The protein below binds the small molecule below.
Small molecule (SMILES): CC(=O)N[C@@H]1[C@@H](O)[C@H](O)[C@@H](CO)O[C@H]1O

Binding-site contacts:
Ligand atom C1 contacts residue GLN565 of chain 1.C at 4.0 Å.
Ligand atom C5 contacts residue GLN565 of chain 1.C at 3.3 Å.
Ligand atom N2 contacts residue ASN568 of chain 1.C at 3.0 Å (h-bond).
Ligand atom C3 contacts residue ASN568 of chain 1.C at 3.8 Å.
Ligand atom C6 contacts residue GLN565 of chain 1.C at 3.8 Å.
Ligand atom C4 contacts residue GLN565 of chain 1.C at 4.2 Å.
Ligand atom O6 contacts residue GLN565 of chain 1.C at 4.0 Å.
Ligand atom C4 contacts residue ASN568 of chain 1.C at 4.2 Å.
Ligand atom C5 contacts residue ASN568 of chain 1.C at 3.7 Å.
Ligand atom O6 contacts residue LYS656 of chain 1.B at 3.9 Å.
Ligand atom O7 contacts residue ASN568 of chain 1.C at 2.8 Å (h-bond).
Ligand atom C1 contacts residue ASN568 of chain 1.C at 1.4 Å.
Ligand atom O7 contacts residue BMA3 of chain 1.O at 4.0 Å.
Ligand atom C3 contacts residue GLN565 of chain 1.C at 4.5 Å.
Ligand atom C7 contacts residue ASN568 of chain 1.C at 3.2 Å.
Ligand atom C2 contacts residue ASN568 of chain 1.C at 2.4 Å.
Ligand atom O4 contacts residue GLN565 of chain 1.C at 4.0 Å.
Ligand atom O5 contacts residue ASN568 of chain 1.C at 2.4 Å (h-bond).
Ligand atom C6 contacts residue ASN568 of chain 1.C at 4.2 Å.
Ligand atom O5 contacts residue GLN565 of chain 1.C at 3.8 Å.

Sequence of chain 1.C:
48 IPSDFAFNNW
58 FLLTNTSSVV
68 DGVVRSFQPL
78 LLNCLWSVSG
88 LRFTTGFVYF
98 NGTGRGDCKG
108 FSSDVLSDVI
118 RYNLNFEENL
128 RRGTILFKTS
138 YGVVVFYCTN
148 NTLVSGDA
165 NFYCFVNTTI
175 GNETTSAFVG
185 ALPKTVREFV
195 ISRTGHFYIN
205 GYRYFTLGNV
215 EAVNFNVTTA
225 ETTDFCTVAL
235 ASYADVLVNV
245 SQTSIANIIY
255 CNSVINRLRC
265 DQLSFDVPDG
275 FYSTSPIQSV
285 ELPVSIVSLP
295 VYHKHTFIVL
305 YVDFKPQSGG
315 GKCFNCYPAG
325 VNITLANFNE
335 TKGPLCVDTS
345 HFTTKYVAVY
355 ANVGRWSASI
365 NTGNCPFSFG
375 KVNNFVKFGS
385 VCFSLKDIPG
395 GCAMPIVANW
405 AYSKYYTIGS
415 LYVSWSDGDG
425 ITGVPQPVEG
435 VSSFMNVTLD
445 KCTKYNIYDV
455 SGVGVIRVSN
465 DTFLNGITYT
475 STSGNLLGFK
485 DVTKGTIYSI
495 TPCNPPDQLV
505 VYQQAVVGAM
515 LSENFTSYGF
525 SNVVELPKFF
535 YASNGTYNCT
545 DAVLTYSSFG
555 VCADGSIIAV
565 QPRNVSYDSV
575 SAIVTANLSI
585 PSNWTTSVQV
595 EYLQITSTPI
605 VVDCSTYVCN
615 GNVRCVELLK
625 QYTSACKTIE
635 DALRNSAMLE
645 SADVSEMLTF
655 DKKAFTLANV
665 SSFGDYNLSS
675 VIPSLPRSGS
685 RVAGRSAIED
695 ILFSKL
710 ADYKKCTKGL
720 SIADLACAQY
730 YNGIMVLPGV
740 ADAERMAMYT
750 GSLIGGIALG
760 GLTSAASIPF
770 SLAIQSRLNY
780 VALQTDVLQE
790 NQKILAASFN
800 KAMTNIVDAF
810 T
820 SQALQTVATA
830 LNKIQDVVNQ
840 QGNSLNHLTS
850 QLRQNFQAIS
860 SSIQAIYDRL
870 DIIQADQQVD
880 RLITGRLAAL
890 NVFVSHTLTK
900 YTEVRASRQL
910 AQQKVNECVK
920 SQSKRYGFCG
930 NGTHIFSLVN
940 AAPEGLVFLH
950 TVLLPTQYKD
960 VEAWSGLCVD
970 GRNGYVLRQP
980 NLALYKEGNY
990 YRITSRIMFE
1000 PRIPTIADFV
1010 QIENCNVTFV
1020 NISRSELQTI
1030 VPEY

Sequence of chain 1.B:
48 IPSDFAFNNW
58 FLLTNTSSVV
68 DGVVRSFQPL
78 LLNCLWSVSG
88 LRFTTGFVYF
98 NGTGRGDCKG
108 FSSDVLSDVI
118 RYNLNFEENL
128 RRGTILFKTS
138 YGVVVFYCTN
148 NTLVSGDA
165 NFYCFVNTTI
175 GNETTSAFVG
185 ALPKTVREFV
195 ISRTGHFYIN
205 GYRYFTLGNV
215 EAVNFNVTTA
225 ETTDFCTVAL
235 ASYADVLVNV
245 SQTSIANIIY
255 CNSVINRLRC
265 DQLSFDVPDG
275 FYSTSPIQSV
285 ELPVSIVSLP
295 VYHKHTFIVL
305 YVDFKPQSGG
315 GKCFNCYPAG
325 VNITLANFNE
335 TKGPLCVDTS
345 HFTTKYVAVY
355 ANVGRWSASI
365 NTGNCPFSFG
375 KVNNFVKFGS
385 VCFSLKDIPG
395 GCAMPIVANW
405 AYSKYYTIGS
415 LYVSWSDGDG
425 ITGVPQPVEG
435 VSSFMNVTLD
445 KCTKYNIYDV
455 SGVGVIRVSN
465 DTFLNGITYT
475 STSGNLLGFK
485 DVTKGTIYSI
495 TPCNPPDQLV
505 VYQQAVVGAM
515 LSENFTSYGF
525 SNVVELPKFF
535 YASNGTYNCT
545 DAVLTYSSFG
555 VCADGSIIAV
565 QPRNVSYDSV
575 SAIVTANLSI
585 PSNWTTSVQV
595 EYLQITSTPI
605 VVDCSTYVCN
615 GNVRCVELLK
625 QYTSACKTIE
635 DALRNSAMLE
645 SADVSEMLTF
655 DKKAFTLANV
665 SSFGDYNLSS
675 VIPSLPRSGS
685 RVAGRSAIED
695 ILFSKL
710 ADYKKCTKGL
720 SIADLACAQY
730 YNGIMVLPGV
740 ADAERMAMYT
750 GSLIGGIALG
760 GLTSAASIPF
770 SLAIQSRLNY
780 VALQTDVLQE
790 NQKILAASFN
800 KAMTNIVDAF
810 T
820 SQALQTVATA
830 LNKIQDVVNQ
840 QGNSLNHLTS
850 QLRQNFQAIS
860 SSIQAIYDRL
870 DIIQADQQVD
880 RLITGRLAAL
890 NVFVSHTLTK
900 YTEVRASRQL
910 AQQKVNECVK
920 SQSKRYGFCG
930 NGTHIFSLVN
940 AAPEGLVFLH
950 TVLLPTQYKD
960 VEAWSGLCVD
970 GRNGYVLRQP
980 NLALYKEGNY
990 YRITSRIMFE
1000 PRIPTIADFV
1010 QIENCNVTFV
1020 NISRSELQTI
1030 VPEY